This small molecule binds to this protein.
Small molecule (SMILES): CC(=O)C(=O)O

Sequence of chain 1.B:
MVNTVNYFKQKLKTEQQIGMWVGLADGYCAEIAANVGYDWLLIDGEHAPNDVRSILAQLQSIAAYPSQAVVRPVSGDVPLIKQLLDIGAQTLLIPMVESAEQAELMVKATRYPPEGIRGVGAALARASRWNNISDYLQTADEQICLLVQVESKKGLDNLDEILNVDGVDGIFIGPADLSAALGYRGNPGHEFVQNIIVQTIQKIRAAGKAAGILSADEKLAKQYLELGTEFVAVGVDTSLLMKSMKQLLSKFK

Sequence of chain 1.C:
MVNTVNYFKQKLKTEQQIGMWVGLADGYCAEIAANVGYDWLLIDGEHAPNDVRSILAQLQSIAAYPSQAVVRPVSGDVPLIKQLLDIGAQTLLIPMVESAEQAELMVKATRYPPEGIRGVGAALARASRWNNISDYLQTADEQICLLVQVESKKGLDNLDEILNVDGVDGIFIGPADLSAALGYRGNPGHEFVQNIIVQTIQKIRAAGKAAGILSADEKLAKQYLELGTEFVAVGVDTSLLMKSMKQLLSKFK

Binding-site contacts:
Ligand atom C contacts residue GLU151 of chain 1.B at 4.0 Å.
Ligand atom C contacts residue ALA176 of chain 1.B at 3.5 Å (hydrophobic).
Ligand atom CB contacts residue LEU214 of chain 1.B at 3.7 Å (hydrophobic).
Ligand atom CA contacts residue GLU151 of chain 1.B at 4.1 Å.
Ligand atom O3 contacts residue ASP177 of chain 1.B at 4.3 Å.
Ligand atom CB contacts residue PHE172 of chain 1.B at 3.6 Å (hydrophobic).
Ligand atom CA contacts residue GLN149 of chain 1.B at 3.9 Å.
Ligand atom C contacts residue PRO175 of chain 1.B at 3.8 Å (hydrophobic).
Ligand atom CA contacts residue ARG72 of chain 1.B at 3.8 Å.
Ligand atom OXT contacts residue ASP177 of chain 1.B at 2.9 Å (salt-bridge).
Ligand atom O3 contacts residue MN1 of chain 1.I at 2.2 Å.
Ligand atom O3 contacts residue GLU151 of chain 1.B at 3.4 Å (salt-bridge).
Ligand atom O contacts residue SSN1 of chain 1.J at 4.3 Å.
Ligand atom CA contacts residue MN1 of chain 1.I at 2.9 Å.
Ligand atom O3 contacts residue ARG72 of chain 1.B at 2.8 Å (salt-bridge).
Ligand atom O contacts residue MN1 of chain 1.I at 4.2 Å.
Ligand atom O3 contacts residue SSN1 of chain 1.J at 3.5 Å (h-bond).
Ligand atom O contacts residue ASP177 of chain 1.B at 4.1 Å.
Ligand atom CA contacts residue PHE172 of chain 1.B at 4.2 Å (hydrophobic).
Ligand atom OXT contacts residue ALA176 of chain 1.B at 3.5 Å (h-bond).
Ligand atom OXT contacts residue VAL120 of chain 1.C at 4.2 Å.
Ligand atom CB contacts residue GLY174 of chain 1.B at 4.1 Å.
Ligand atom OXT contacts residue MN1 of chain 1.I at 2.3 Å.
Ligand atom CA contacts residue SSN1 of chain 1.J at 3.3 Å.
Ligand atom C contacts residue ASP177 of chain 1.B at 3.9 Å.
Ligand atom OXT contacts residue PRO175 of chain 1.B at 4.0 Å.
Ligand atom CB contacts residue ARG72 of chain 1.B at 4.1 Å.
Ligand atom O3 contacts residue GLN149 of chain 1.B at 3.1 Å (h-bond).
Ligand atom OXT contacts residue GLY174 of chain 1.B at 3.4 Å.
Ligand atom OXT contacts residue GLU151 of chain 1.B at 3.3 Å (salt-bridge).
Ligand atom O contacts residue ALA176 of chain 1.B at 2.8 Å (h-bond).
Ligand atom O3 contacts residue GLY174 of chain 1.B at 4.0 Å.
Ligand atom O contacts residue GLY174 of chain 1.B at 3.2 Å.
Ligand atom O contacts residue PRO175 of chain 1.B at 3.1 Å (h-bond).
Ligand atom C contacts residue GLY174 of chain 1.B at 3.2 Å.
Ligand atom CA contacts residue GLY174 of chain 1.B at 3.5 Å.
Ligand atom CB contacts residue SSN1 of chain 1.J at 3.1 Å.
Ligand atom C contacts residue MN1 of chain 1.I at 2.9 Å.
Ligand atom C contacts residue SSN1 of chain 1.J at 3.9 Å.
Ligand atom CB contacts residue TRP21 of chain 1.B at 4.2 Å (hydrophobic).